A small-molecule ligand and the protein it binds are described below.
Small molecule (SMILES): CC(=O)N[C@@H]1[C@@H](O)[C@H](O)[C@@H](CO)O[C@H]1O

Binding-site contacts:
Ligand atom C2 contacts residue ASN622 of chain 1.A at 2.5 Å.
Ligand atom C4 contacts residue ASN622 of chain 1.A at 4.3 Å.
Ligand atom O7 contacts residue ASN622 of chain 1.A at 4.0 Å.
Ligand atom N2 contacts residue ASN622 of chain 1.A at 2.9 Å (h-bond).
Ligand atom C1 contacts residue ASN622 of chain 1.A at 1.5 Å.
Ligand atom C7 contacts residue ASN622 of chain 1.A at 3.7 Å.
Ligand atom O5 contacts residue ASN622 of chain 1.A at 2.5 Å (h-bond).
Ligand atom C5 contacts residue ASN622 of chain 1.A at 3.8 Å.
Ligand atom C3 contacts residue ASN622 of chain 1.A at 3.9 Å.

Sequence of chain 1.A:
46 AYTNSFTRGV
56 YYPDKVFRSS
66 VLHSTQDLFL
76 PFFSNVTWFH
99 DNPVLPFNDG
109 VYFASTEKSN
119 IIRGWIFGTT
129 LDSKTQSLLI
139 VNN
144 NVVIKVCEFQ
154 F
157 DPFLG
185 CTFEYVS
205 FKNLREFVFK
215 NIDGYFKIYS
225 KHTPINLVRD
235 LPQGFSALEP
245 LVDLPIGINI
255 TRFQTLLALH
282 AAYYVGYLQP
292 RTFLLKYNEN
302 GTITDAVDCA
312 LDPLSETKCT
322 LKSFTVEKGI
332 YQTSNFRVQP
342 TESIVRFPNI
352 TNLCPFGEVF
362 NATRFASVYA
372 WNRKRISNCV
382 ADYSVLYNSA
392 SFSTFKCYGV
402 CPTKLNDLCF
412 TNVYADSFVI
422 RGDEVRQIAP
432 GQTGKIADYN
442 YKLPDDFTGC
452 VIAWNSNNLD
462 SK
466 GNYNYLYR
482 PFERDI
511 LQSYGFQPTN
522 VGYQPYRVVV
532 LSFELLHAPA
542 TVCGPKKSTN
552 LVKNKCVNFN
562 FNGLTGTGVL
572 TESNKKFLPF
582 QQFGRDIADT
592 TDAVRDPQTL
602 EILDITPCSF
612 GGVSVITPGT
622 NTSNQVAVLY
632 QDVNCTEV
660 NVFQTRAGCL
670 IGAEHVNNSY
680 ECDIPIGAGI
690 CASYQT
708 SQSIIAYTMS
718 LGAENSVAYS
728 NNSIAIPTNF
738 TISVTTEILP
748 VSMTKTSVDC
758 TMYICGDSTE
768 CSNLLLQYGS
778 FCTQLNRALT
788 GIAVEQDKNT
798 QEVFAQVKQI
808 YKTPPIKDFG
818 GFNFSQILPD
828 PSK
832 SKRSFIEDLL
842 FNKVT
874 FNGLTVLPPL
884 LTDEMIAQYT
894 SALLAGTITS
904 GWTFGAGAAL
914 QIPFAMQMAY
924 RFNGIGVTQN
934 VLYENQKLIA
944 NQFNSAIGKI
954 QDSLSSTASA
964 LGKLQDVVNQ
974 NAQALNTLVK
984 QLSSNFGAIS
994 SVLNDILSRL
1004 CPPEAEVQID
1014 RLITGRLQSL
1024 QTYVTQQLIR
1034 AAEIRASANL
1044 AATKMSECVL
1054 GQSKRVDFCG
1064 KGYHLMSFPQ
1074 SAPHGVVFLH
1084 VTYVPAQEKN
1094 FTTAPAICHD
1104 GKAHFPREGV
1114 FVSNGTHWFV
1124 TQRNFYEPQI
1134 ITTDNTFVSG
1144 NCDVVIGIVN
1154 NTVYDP